A protein and the small-molecule ligand that binds it are described below.
Small molecule (SMILES): Nc1ccn([C@@H]2O[C@H](CO[P](=O)(O)O[C@H]3[C@@H](O)[C@H](n4ccc(N)nc4=O)O[C@@H]3CO[P](=O)(O)O[C@H]3[C@@H](O)[C@H](n4ccc(N)nc4=O)O[C@@H]3CO[P](=O)(O)O[C@H]3[C@@H](O)[C@H](n4cnc5c(=O)nc(N)[nH]c54)O[C@@H]3CO[P](=O)(O)O[C@H]3[C@@H](O)[C@H](n4cnc5c(=O)nc(N)[nH]c54)O[C@@H]3CO)[C@@H](O)[C@H]2O)c(=O)n1

Binding-site contacts:
Ligand atom C4 contacts residue GLU422 of chain 1.A at 3.5 Å.
Ligand atom O2' contacts residue SER426 of chain 1.A at 3.0 Å (h-bond).
Ligand atom N4 contacts residue G3 of chain 1.B at 3.4 Å (h-bond).
Ligand atom P contacts residue LYS387 of chain 1.A at 3.5 Å.
Ligand atom O6 contacts residue G5 of chain 1.B at 2.9 Å (h-bond).
Ligand atom N3 contacts residue SER426 of chain 1.A at 3.5 Å (h-bond).
Ligand atom C6 contacts residue G5 of chain 1.B at 3.5 Å.
Ligand atom OP1 contacts residue LYS423 of chain 1.A at 3.0 Å (salt-bridge).
Ligand atom C2 contacts residue G4 of chain 1.B at 3.5 Å.
Ligand atom O3' contacts residue LYS423 of chain 1.A at 3.3 Å.
Ligand atom N1 contacts residue C7 of chain 1.B at 3.4 Å (h-bond).
Ligand atom O3' contacts residue TYR336 of chain 1.A at 2.8 Å (h-bond).
Ligand atom C5' contacts residue ARG416 of chain 1.A at 3.2 Å.
Ligand atom OP1 contacts residue LYS387 of chain 1.A at 3.0 Å.
Ligand atom N1 contacts residue C6 of chain 1.B at 3.1 Å (h-bond).
Ligand atom O6 contacts residue C7 of chain 1.B at 3.0 Å (h-bond).
Ligand atom C2 contacts residue C7 of chain 1.B at 3.5 Å.
Ligand atom N2 contacts residue C6 of chain 1.B at 3.1 Å (h-bond).
Ligand atom N3 contacts residue GLU422 of chain 1.A at 3.2 Å (salt-bridge).
Ligand atom OP1 contacts residue ARG416 of chain 1.A at 2.9 Å (salt-bridge).
Ligand atom N3 contacts residue G5 of chain 1.B at 2.8 Å (h-bond).
Ligand atom N3 contacts residue G3 of chain 1.B at 3.3 Å (h-bond).
Ligand atom O2' contacts residue LEU386 of chain 1.A at 3.3 Å.
Ligand atom O2 contacts residue G4 of chain 1.B at 2.7 Å (h-bond).
Ligand atom N3 contacts residue G4 of chain 1.B at 2.9 Å (h-bond).
Ligand atom C2 contacts residue G3 of chain 1.B at 3.3 Å.
Ligand atom N4 contacts residue G5 of chain 1.B at 3.1 Å (h-bond).
Ligand atom C4 contacts residue G5 of chain 1.B at 3.5 Å.
Ligand atom OP2 contacts residue ARG416 of chain 1.A at 3.5 Å (salt-bridge).
Ligand atom O2 contacts residue G5 of chain 1.B at 2.7 Å (h-bond).
Ligand atom C3' contacts residue ASP338 of chain 1.A at 3.3 Å.
Ligand atom C1' contacts residue SER426 of chain 1.A at 3.5 Å.
Ligand atom O2' contacts residue THR419 of chain 1.A at 3.4 Å.
Ligand atom C2 contacts residue G5 of chain 1.B at 3.2 Å.
Ligand atom N4 contacts residue G4 of chain 1.B at 3.2 Å (h-bond).
Ligand atom OP2 contacts residue LYS387 of chain 1.A at 3.1 Å.
Ligand atom O6 contacts residue C6 of chain 1.B at 3.2 Å (h-bond).
Ligand atom N2 contacts residue C7 of chain 1.B at 3.3 Å (h-bond).
Ligand atom O3' contacts residue ASP338 of chain 1.A at 2.3 Å (salt-bridge).
Ligand atom O2 contacts residue G3 of chain 1.B at 2.8 Å (h-bond).

Sequence of chain 1.A:
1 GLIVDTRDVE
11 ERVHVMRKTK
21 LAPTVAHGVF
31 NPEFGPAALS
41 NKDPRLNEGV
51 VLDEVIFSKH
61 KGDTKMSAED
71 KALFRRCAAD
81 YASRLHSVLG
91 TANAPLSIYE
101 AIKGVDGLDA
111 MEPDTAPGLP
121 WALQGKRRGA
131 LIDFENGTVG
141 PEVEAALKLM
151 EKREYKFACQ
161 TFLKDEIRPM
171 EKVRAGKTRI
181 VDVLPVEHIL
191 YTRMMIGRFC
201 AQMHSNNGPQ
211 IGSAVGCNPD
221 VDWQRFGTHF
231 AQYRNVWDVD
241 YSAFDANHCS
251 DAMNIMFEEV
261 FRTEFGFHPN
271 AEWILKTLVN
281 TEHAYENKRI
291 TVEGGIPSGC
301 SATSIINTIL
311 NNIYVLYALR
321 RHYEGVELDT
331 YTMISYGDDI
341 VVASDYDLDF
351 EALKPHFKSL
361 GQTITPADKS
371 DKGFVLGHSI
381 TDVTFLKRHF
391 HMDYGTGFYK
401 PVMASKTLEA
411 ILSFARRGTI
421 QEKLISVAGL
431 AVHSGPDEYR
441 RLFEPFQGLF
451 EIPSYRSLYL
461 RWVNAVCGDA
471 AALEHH